Binding-site contacts:
Ligand atom CB contacts residue ARG151 of chain 10.A at 3.5 Å.
Ligand atom CG2 contacts residue ARG151 of chain 10.A at 3.4 Å.
Ligand atom CD1 contacts residue ARG132 of chain 10.A at 3.3 Å.
Ligand atom CB contacts residue LYS104 of chain 10.A at 3.9 Å.
Ligand atom CD1 contacts residue LYS133 of chain 10.A at 3.6 Å.
Ligand atom CE contacts residue TYR53 of chain 10.A at 3.8 Å (hydrophobic).
Ligand atom CB contacts residue ILE103 of chain 10.A at 3.8 Å (hydrophobic).
Ligand atom O contacts residue ARG132 of chain 10.A at 3.7 Å.
Ligand atom CD1 contacts residue MET135 of chain 10.A at 4.1 Å (hydrophobic).
Ligand atom SD contacts residue MET135 of chain 10.A at 3.5 Å.
Ligand atom CD1 contacts residue ALA136 of chain 10.A at 3.6 Å (hydrophobic).
Ligand atom CG contacts residue ARG132 of chain 10.A at 3.2 Å.
Ligand atom O contacts residue ARG151 of chain 10.A at 3.6 Å.
Ligand atom CD1 contacts residue ALA136 of chain 10.A at 3.9 Å (hydrophobic).
Ligand atom O contacts residue ASN106 of chain 10.A at 3.9 Å.
Ligand atom CG contacts residue ILE103 of chain 10.A at 3.4 Å (hydrophobic).
Ligand atom O contacts residue LYS104 of chain 10.A at 4.1 Å.
Ligand atom C contacts residue ARG132 of chain 10.A at 4.0 Å.
Ligand atom CD2 contacts residue LEU139 of chain 10.A at 3.7 Å (hydrophobic).
Ligand atom CE contacts residue LEU46 of chain 10.A at 4.0 Å (hydrophobic).
Ligand atom CB contacts residue ARG132 of chain 10.A at 4.0 Å.
Ligand atom CD1 contacts residue ARG132 of chain 10.A at 3.9 Å.
Ligand atom CD1 contacts residue LEU111 of chain 10.A at 3.5 Å (hydrophobic).
Ligand atom O contacts residue ARG132 of chain 10.A at 3.8 Å.
Ligand atom O contacts residue ASN106 of chain 10.A at 3.6 Å.
Ligand atom NE2 contacts residue LYS104 of chain 10.A at 3.0 Å (salt-bridge).
Ligand atom SD contacts residue ARG132 of chain 10.A at 3.8 Å.
Ligand atom CA contacts residue ASN106 of chain 10.A at 4.0 Å.
Ligand atom SD contacts residue TYR53 of chain 10.A at 4.0 Å.
Ligand atom CD1 contacts residue ILE103 of chain 10.A at 3.7 Å (hydrophobic).
Ligand atom CE2 contacts residue ILE103 of chain 10.A at 3.9 Å (hydrophobic).
Ligand atom CG1 contacts residue ARG132 of chain 10.A at 3.8 Å.
Ligand atom CE contacts residue GLU50 of chain 10.A at 3.2 Å.
Ligand atom CE1 contacts residue LEU111 of chain 10.A at 3.9 Å (hydrophobic).
Ligand atom O contacts residue SER153 of chain 10.A at 3.1 Å (h-bond).
Ligand atom CD2 contacts residue ILE103 of chain 10.A at 3.5 Å (hydrophobic).
Ligand atom C contacts residue SER153 of chain 10.A at 3.9 Å.
Ligand atom CE contacts residue PRO152 of chain 10.A at 3.6 Å (hydrophobic).
Ligand atom CD2 contacts residue MET135 of chain 10.A at 4.0 Å (hydrophobic).
Ligand atom CD1 contacts residue ARG132 of chain 10.A at 3.4 Å.

This small molecule binds to this protein.
Small molecule (SMILES): CC[C@H](C)[C@H](NC(=O)[C@H](CC(C)C)NC(=O)[C@H](CCC(N)=O)NC(=O)[C@H](Cc1ccc(O)cc1)NC(=O)[C@@H](NC(=O)[C@@H](N)CC(=O)O)[C@@H](C)CC)C(=O)N[C@H](C=O)CCSC

Sequence of chain 10.A:
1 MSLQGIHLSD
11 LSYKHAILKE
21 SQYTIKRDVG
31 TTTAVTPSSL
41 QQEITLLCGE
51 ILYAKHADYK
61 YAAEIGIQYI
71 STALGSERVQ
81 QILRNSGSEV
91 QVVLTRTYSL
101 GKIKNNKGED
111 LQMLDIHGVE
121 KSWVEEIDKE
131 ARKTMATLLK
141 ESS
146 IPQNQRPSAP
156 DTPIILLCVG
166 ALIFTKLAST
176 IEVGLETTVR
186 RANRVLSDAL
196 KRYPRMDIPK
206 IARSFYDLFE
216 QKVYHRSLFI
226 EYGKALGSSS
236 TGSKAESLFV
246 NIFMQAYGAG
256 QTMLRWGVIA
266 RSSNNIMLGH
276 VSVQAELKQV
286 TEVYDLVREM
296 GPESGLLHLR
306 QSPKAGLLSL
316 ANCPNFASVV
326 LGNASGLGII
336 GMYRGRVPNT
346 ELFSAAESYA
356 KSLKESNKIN